The protein below binds the small molecule below.
Small molecule (SMILES): CC(=O)N[C@H]1[C@H](O[C@H]2[C@H](O)[C@@H](NC(C)=O)CO[C@@H]2CO)O[C@H](CO)[C@@H](O)[C@@H]1O

Sequence of chain 1.A:
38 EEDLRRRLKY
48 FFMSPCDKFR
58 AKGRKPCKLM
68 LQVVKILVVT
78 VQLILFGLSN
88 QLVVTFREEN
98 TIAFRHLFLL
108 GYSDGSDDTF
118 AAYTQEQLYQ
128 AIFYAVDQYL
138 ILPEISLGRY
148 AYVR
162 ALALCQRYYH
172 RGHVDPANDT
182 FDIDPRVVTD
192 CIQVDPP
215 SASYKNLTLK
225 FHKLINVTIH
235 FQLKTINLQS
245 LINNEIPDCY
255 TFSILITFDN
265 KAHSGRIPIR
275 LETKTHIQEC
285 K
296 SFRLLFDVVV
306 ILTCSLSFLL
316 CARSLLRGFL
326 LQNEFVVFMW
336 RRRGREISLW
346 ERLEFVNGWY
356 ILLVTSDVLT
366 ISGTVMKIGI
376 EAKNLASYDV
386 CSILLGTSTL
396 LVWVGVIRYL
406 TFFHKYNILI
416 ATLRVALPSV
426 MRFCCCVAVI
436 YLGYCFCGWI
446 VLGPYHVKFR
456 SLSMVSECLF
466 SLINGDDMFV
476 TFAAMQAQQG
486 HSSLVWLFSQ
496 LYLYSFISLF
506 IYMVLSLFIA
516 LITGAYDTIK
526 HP

Binding-site contacts:
Ligand atom O7 contacts residue ASN230 of chain 1.A at 4.2 Å.
Ligand atom C2 contacts residue ASN230 of chain 1.A at 2.4 Å.
Ligand atom C8 contacts residue VAL188 of chain 1.A at 3.8 Å (hydrophobic).
Ligand atom C8 contacts residue THR232 of chain 1.A at 3.9 Å.
Ligand atom C6 contacts residue ILE229 of chain 1.A at 4.0 Å (hydrophobic).
Ligand atom C5 contacts residue ASN230 of chain 1.A at 3.6 Å.
Ligand atom C4 contacts residue ASN230 of chain 1.A at 4.2 Å.
Ligand atom O5 contacts residue ILE229 of chain 1.A at 3.3 Å.
Ligand atom C5 contacts residue ILE229 of chain 1.A at 4.2 Å (hydrophobic).
Ligand atom O5 contacts residue ASN230 of chain 1.A at 2.3 Å (h-bond).
Ligand atom N2 contacts residue THR232 of chain 1.A at 4.2 Å.
Ligand atom C1 contacts residue ILE229 of chain 1.A at 4.1 Å (hydrophobic).
Ligand atom O5 contacts residue ARG168 of chain 1.A at 4.3 Å.
Ligand atom O6 contacts residue VAL188 of chain 1.A at 3.4 Å.
Ligand atom C3 contacts residue ASN230 of chain 1.A at 3.7 Å.
Ligand atom C8 contacts residue THR261 of chain 1.A at 3.8 Å.
Ligand atom C7 contacts residue ASN230 of chain 1.A at 3.8 Å.
Ligand atom N2 contacts residue ARG168 of chain 1.A at 4.4 Å.
Ligand atom C8 contacts residue LEU259 of chain 1.A at 4.5 Å (hydrophobic).
Ligand atom C1 contacts residue ASN230 of chain 1.A at 1.4 Å.
Ligand atom O6 contacts residue ILE229 of chain 1.A at 3.5 Å.
Ligand atom N2 contacts residue ASN230 of chain 1.A at 2.9 Å (h-bond).
Ligand atom C1 contacts residue ARG168 of chain 1.A at 4.3 Å.
Ligand atom C6 contacts residue VAL188 of chain 1.A at 4.4 Å (hydrophobic).
Ligand atom O6 contacts residue ARG168 of chain 1.A at 4.3 Å.
Ligand atom C5 contacts residue ARG168 of chain 1.A at 3.9 Å.